Binding-site contacts:
Ligand atom CA contacts residue THR222 of chain 1.A at 3.6 Å.
Ligand atom O11 contacts residue GLY79 of chain 1.A at 2.9 Å (h-bond).
Ligand atom CM1 contacts residue GLY37 of chain 1.A at 3.7 Å.
Ligand atom O3 contacts residue ASP80 of chain 1.A at 3.0 Å (salt-bridge).
Ligand atom CA1 contacts residue THR221 of chain 1.A at 3.5 Å.
Ligand atom CZ contacts residue ASP118 of chain 1.A at 3.7 Å.
Ligand atom CM2 contacts residue ASP218 of chain 1.A at 3.5 Å.
Ligand atom OH contacts residue ASP218 of chain 1.A at 2.6 Å (salt-bridge).
Ligand atom CA contacts residue ASP80 of chain 1.A at 3.6 Å.
Ligand atom CG1 contacts residue GLY220 of chain 1.A at 3.5 Å.
Ligand atom CB contacts residue THR222 of chain 1.A at 3.5 Å.
Ligand atom O3 contacts residue GLY79 of chain 1.A at 3.1 Å (h-bond).
Ligand atom CM1 contacts residue PHE193 of chain 1.A at 3.6 Å (hydrophobic).
Ligand atom SG contacts residue THR221 of chain 1.A at 3.5 Å (h-bond).
Ligand atom CS contacts residue ILE299 of chain 1.A at 3.4 Å (hydrophobic).
Ligand atom CD11 contacts residue ASP33 of chain 1.A at 3.4 Å.
Ligand atom N2 contacts residue GLY220 of chain 1.A at 3.0 Å (h-bond).
Ligand atom O11 contacts residue TYR78 of chain 1.A at 3.6 Å.
Ligand atom CB2 contacts residue GLY220 of chain 1.A at 3.4 Å.
Ligand atom O2 contacts residue THR222 of chain 1.A at 3.0 Å (h-bond).
Ligand atom CE11 contacts residue ASP33 of chain 1.A at 3.1 Å.
Ligand atom CH contacts residue ASP35 of chain 1.A at 3.2 Å.
Ligand atom N contacts residue THR222 of chain 1.A at 3.0 Å (h-bond).
Ligand atom CZ1 contacts residue PHE115 of chain 1.A at 3.6 Å (hydrophobic).
Ligand atom N1 contacts residue ASP80 of chain 1.A at 2.9 Å (salt-bridge).
Ligand atom CM2 contacts residue ILE303 of chain 1.A at 3.5 Å (hydrophobic).
Ligand atom O21 contacts residue ASP218 of chain 1.A at 2.9 Å (salt-bridge).
Ligand atom C6 contacts residue LEU223 of chain 1.A at 3.7 Å (hydrophobic).
Ligand atom CD2 contacts residue ASP15 of chain 1.A at 3.5 Å.
Ligand atom C3 contacts residue ASP15 of chain 1.A at 3.5 Å.
Ligand atom C2 contacts residue PHE279 of chain 1.A at 3.7 Å (hydrophobic).
Ligand atom CE21 contacts residue ASP80 of chain 1.A at 3.5 Å.
Ligand atom CE21 contacts residue SER82 of chain 1.A at 3.6 Å.
Ligand atom O2 contacts residue THR221 of chain 1.A at 3.3 Å.
Ligand atom OH contacts residue ASP35 of chain 1.A at 2.6 Å (salt-bridge).
Ligand atom C3 contacts residue THR222 of chain 1.A at 3.5 Å.
Ligand atom O3 contacts residue TYR78 of chain 1.A at 3.6 Å.
Ligand atom CD21 contacts residue TYR78 of chain 1.A at 3.7 Å (hydrophobic).
Ligand atom CE2 contacts residue ASP15 of chain 1.A at 3.6 Å.
Ligand atom CB2 contacts residue ASP35 of chain 1.A at 3.3 Å.

A protein and the small-molecule ligand that binds it are described below.
Small molecule (SMILES): CSC[C@H](NC(=O)[C@H](Cc1ccccc1)NC(=O)N1CCOCC1)C(=O)N[C@@H](CC1CCCCC1)[C@@H](O)C(=O)OC(C)C

Sequence of chain 1.A:
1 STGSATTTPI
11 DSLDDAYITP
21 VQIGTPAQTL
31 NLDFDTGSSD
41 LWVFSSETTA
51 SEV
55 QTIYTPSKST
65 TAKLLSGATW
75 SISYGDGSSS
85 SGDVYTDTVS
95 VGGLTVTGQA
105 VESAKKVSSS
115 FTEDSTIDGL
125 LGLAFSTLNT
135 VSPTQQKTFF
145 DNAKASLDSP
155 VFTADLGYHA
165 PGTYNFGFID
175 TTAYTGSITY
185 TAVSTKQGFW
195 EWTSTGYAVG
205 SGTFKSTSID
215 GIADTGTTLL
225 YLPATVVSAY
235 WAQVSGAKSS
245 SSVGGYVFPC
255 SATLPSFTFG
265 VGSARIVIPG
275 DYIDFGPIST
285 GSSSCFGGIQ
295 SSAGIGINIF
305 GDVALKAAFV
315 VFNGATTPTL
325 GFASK